Sequence of chain 2.B:
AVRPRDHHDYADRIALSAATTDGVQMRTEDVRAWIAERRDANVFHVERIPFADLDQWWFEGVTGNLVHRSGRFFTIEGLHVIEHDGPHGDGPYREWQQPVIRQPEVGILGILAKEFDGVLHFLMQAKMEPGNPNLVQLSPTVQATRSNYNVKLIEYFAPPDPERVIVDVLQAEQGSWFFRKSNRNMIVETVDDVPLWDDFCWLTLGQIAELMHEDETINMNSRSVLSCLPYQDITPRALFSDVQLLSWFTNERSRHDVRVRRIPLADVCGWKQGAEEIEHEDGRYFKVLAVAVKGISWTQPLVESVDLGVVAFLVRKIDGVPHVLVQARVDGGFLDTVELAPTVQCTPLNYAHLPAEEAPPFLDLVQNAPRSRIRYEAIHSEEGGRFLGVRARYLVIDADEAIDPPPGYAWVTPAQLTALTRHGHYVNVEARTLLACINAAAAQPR

The protein below binds the small molecule below.
Small molecule (SMILES): Cc1cn([C@H]2C[C@H](O)[C@@H](CO[P](=O)(O)O[P](=O)(O)O[C@H]3O[C@@H](C)[C@H](O)[C@@H](O)[C@H]3O)O2)c(=O)[nH]c1=O

Binding-site contacts:
Ligand atom O3 contacts residue SER193 of chain 2.B at 2.7 Å (h-bond).
Ligand atom C5A contacts residue GLN108 of chain 2.B at 3.7 Å.
Ligand atom C3 contacts residue TRP194 of chain 2.B at 3.5 Å (hydrophobic).
Ligand atom O1 contacts residue CYS368 of chain 2.B at 3.5 Å.
Ligand atom C21 contacts residue TRP106 of chain 2.B at 3.4 Å (hydrophobic).
Ligand atom O2 contacts residue GLN367 of chain 2.B at 3.0 Å (h-bond).
Ligand atom O21 contacts residue TYR302 of chain 2.B at 3.5 Å (h-bond).
Ligand atom N31 contacts residue TYR302 of chain 2.B at 3.4 Å.
Ligand atom O4 contacts residue TRP194 of chain 2.B at 3.6 Å.
Ligand atom O3 contacts residue TRP194 of chain 2.B at 3.3 Å.
Ligand atom C61 contacts residue TYR302 of chain 2.B at 3.5 Å (hydrophobic).
Ligand atom O1 contacts residue ARG351 of chain 2.B at 3.1 Å (salt-bridge).
Ligand atom O3P contacts residue CYS368 of chain 2.B at 3.5 Å.
Ligand atom C6 contacts residue CYS368 of chain 2.B at 3.5 Å (hydrophobic).
Ligand atom C21 contacts residue TYR302 of chain 2.B at 3.5 Å (hydrophobic).
Ligand atom O2 contacts residue ARG351 of chain 2.B at 3.6 Å.
Ligand atom O4' contacts residue TYR302 of chain 2.B at 3.2 Å.
Ligand atom C51 contacts residue TYR302 of chain 2.B at 3.5 Å (hydrophobic).
Ligand atom O41 contacts residue TYR302 of chain 2.B at 3.6 Å.
Ligand atom N31 contacts residue TRP106 of chain 2.B at 3.4 Å.
Ligand atom O3P contacts residue THR369 of chain 2.B at 2.8 Å (h-bond).
Ligand atom N11 contacts residue TYR302 of chain 2.B at 3.5 Å.
Ligand atom O21 contacts residue TRP106 of chain 2.B at 3.4 Å.
Ligand atom O4P contacts residue TYR373 of chain 2.B at 2.6 Å (h-bond).
Ligand atom C41 contacts residue TYR302 of chain 2.B at 3.4 Å (hydrophobic).
Ligand atom O3P contacts residue TYR373 of chain 2.B at 3.7 Å.
Ligand atom C41 contacts residue TRP106 of chain 2.B at 3.4 Å (hydrophobic).
Ligand atom O5 contacts residue CYS368 of chain 2.B at 3.1 Å.
Ligand atom OPP contacts residue ASN372 of chain 2.B at 3.5 Å (h-bond).
Ligand atom C5' contacts residue TYR373 of chain 2.B at 3.4 Å (hydrophobic).
Ligand atom O41 contacts residue TRP288 of chain 2.B at 3.0 Å (h-bond).
Ligand atom C5A contacts residue TYR302 of chain 2.B at 3.5 Å (hydrophobic).
Ligand atom O5 contacts residue THR369 of chain 2.B at 3.6 Å.
Ligand atom O41 contacts residue GLN107 of chain 2.B at 3.4 Å (h-bond).
Ligand atom O3P contacts residue ASN372 of chain 2.B at 2.9 Å (h-bond).
Ligand atom O1P contacts residue SER193 of chain 2.B at 3.6 Å.
Ligand atom O4P contacts residue ARG351 of chain 2.B at 3.3 Å (salt-bridge).
Ligand atom O3' contacts residue ARG104 of chain 2.B at 2.9 Å (salt-bridge).
Ligand atom C2' contacts residue TRP106 of chain 2.B at 3.6 Å (hydrophobic).
Ligand atom C51 contacts residue TRP106 of chain 2.B at 3.6 Å (hydrophobic).